Binding-site contacts:
Ligand atom C6 contacts residue SER89 of chain 1.A at 4.2 Å.
Ligand atom O4 contacts residue GLN87 of chain 1.A at 4.2 Å.
Ligand atom C4 contacts residue ASN94 of chain 1.A at 4.2 Å.
Ligand atom C7 contacts residue ASN94 of chain 1.A at 3.3 Å.
Ligand atom C5 contacts residue GLN87 of chain 1.A at 4.3 Å.
Ligand atom O7 contacts residue ASN94 of chain 1.A at 4.2 Å.
Ligand atom O5 contacts residue GLN87 of chain 1.A at 3.3 Å (h-bond).
Ligand atom C8 contacts residue ASN94 of chain 1.A at 3.5 Å.
Ligand atom C3 contacts residue LYS57 of chain 1.A at 4.0 Å.
Ligand atom C1 contacts residue GLN87 of chain 1.A at 4.0 Å.
Ligand atom O5 contacts residue SER89 of chain 1.A at 3.8 Å.
Ligand atom O7 contacts residue SER92 of chain 1.A at 4.1 Å.
Ligand atom N2 contacts residue ASN94 of chain 1.A at 2.8 Å (h-bond).
Ligand atom C2 contacts residue ASN94 of chain 1.A at 2.4 Å.
Ligand atom C3 contacts residue ASN94 of chain 1.A at 3.7 Å.
Ligand atom C8 contacts residue SER92 of chain 1.A at 3.8 Å.
Ligand atom C6 contacts residue GLN87 of chain 1.A at 4.0 Å.
Ligand atom O2 contacts residue GLN87 of chain 1.A at 3.8 Å.
Ligand atom C1 contacts residue GLN87 of chain 1.A at 4.2 Å.
Ligand atom C7 contacts residue SER92 of chain 1.A at 4.4 Å.
Ligand atom O5 contacts residue ASN94 of chain 1.A at 2.3 Å (h-bond).
Ligand atom O3 contacts residue LYS57 of chain 1.A at 3.5 Å (salt-bridge).
Ligand atom C5 contacts residue ASN94 of chain 1.A at 3.6 Å.
Ligand atom C1 contacts residue ASN94 of chain 1.A at 1.4 Å.
Ligand atom C5 contacts residue SER89 of chain 1.A at 4.3 Å.
Ligand atom C2 contacts residue GLN87 of chain 1.A at 3.5 Å.

Sequence of chain 1.A:
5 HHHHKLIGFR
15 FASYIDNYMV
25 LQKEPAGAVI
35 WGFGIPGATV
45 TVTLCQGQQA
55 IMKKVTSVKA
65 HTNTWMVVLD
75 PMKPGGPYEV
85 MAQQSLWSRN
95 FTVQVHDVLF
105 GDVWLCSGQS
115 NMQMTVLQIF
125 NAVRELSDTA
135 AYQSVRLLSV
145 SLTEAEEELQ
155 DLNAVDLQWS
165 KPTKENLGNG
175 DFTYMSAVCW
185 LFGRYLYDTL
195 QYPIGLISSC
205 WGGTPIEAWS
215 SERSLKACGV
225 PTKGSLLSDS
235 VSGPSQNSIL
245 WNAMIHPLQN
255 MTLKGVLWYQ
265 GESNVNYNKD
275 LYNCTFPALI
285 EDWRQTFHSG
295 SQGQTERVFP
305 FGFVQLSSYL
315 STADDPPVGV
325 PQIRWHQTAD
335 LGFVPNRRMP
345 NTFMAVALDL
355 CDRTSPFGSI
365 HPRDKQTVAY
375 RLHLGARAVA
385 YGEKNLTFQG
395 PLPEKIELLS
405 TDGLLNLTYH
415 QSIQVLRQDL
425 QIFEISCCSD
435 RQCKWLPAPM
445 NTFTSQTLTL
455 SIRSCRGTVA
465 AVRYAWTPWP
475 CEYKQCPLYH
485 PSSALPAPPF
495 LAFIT

The protein below binds the small molecule below.
Small molecule (SMILES): CC(=O)N[C@H]1[C@H](O[C@H]2[C@H](O)[C@@H](NC(C)=O)CO[C@@H]2CO[C@@H]2O[C@@H](C)[C@@H](O)[C@@H](O)[C@@H]2O)O[C@H](CO)[C@@H](O[C@@H]2O[C@H](CO)[C@@H](O)[C@H](O[C@H]3O[C@H](CO)[C@@H](O)[C@H](O)[C@@H]3O)[C@@H]2O)[C@@H]1O